Binding-site contacts:
Ligand atom N1F contacts residue THR121 of chain 1.A at 3.7 Å.
Ligand atom C2 contacts residue ALA14 of chain 1.A at 3.5 Å (hydrophobic).
Ligand atom C1E contacts residue GLU34 of chain 1.A at 3.6 Å.
Ligand atom C2 contacts residue VAL38 of chain 1.A at 3.4 Å (hydrophobic).
Ligand atom N1F contacts residue ALA14 of chain 1.A at 3.4 Å (h-bond).
Ligand atom N3 contacts residue NDP1 of chain 1.C at 3.6 Å (h-bond).
Ligand atom N1F contacts residue GLU34 of chain 1.A at 2.7 Å (salt-bridge).
Ligand atom N1F contacts residue VAL38 of chain 1.A at 3.6 Å.
Ligand atom C1D contacts residue LEU27 of chain 1.A at 3.8 Å (hydrophobic).
Ligand atom C4 contacts residue PHE102 of chain 1.A at 3.9 Å (hydrophobic).
Ligand atom O1Q contacts residue NDP1 of chain 1.C at 3.6 Å.
Ligand atom N1G contacts residue NDP1 of chain 1.C at 3.6 Å.
Ligand atom N1 contacts residue GLU34 of chain 1.A at 2.8 Å (salt-bridge).
Ligand atom N1F contacts residue MET12 of chain 1.A at 3.6 Å (h-bond).
Ligand atom C1I contacts residue NDP1 of chain 1.C at 3.7 Å.
Ligand atom N1F contacts residue VAL13 of chain 1.A at 3.3 Å (h-bond).
Ligand atom N1G contacts residue MET12 of chain 1.A at 2.9 Å (h-bond).
Ligand atom N3 contacts residue ALA14 of chain 1.A at 3.6 Å.
Ligand atom C1U contacts residue ILE57 of chain 1.A at 3.8 Å (hydrophobic).
Ligand atom O1Q contacts residue ASN53 of chain 1.A at 2.9 Å (h-bond).
Ligand atom C1A contacts residue LEU61 of chain 1.A at 3.8 Å (hydrophobic).
Ligand atom N3 contacts residue VAL13 of chain 1.A at 3.4 Å (h-bond).
Ligand atom C1D contacts residue NDP1 of chain 1.C at 3.6 Å.
Ligand atom N1G contacts residue PHE102 of chain 1.A at 3.1 Å (h-bond).
Ligand atom C1E contacts residue LEU35 of chain 1.A at 3.6 Å (hydrophobic).
Ligand atom C2 contacts residue VAL13 of chain 1.A at 3.6 Å (hydrophobic).
Ligand atom N3 contacts residue MET12 of chain 1.A at 3.3 Å.
Ligand atom C6 contacts residue GLU34 of chain 1.A at 3.6 Å.
Ligand atom N1 contacts residue VAL38 of chain 1.A at 3.3 Å.
Ligand atom N1 contacts residue ALA14 of chain 1.A at 3.6 Å.
Ligand atom C1X contacts residue ILE57 of chain 1.A at 3.9 Å (hydrophobic).
Ligand atom C4 contacts residue NDP1 of chain 1.C at 3.3 Å.
Ligand atom C1Z contacts residue ASN53 of chain 1.A at 3.3 Å.
Ligand atom C4 contacts residue MET12 of chain 1.A at 3.6 Å (hydrophobic).
Ligand atom C1H contacts residue NDP1 of chain 1.C at 3.6 Å.
Ligand atom C6 contacts residue VAL38 of chain 1.A at 3.9 Å (hydrophobic).
Ligand atom C2 contacts residue GLU34 of chain 1.A at 3.5 Å.
Ligand atom C1K contacts residue ILE57 of chain 1.A at 3.7 Å (hydrophobic).
Ligand atom C5 contacts residue NDP1 of chain 1.C at 3.6 Å.
Ligand atom C1E contacts residue LEU27 of chain 1.A at 3.8 Å (hydrophobic).

Sequence of chain 1.A:
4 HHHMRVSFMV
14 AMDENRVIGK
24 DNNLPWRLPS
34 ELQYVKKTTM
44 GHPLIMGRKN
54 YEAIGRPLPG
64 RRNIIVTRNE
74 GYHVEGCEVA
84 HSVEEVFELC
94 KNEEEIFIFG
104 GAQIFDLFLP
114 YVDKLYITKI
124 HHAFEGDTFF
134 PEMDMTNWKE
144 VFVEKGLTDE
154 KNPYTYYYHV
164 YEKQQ

A small-molecule ligand and the protein it binds are described below.
Small molecule (SMILES): COc1cc([C@@H](C#Cc2c(C)nc(N)nc2N)OC)cc(OC)c1OC